A protein and the small-molecule ligand that binds it are described below.
Small molecule (SMILES): O=C(CO)[C@@H](O)[C@H](O)[C@H](O)COP(=O)(O)O

Binding-site contacts:
Ligand atom C4 contacts residue PHE205 of chain 1.B at 3.7 Å (hydrophobic).
Ligand atom C2 contacts residue LYS159 of chain 1.B at 1.3 Å.
Ligand atom O3P contacts residue ARG208 of chain 1.B at 2.7 Å (salt-bridge).
Ligand atom O4 contacts residue PHE205 of chain 1.B at 3.9 Å.
Ligand atom C4 contacts residue ASN60 of chain 1.B at 3.4 Å.
Ligand atom O4 contacts residue LYS159 of chain 1.B at 3.7 Å.
Ligand atom O3 contacts residue LEU63 of chain 1.B at 3.9 Å.
Ligand atom C1 contacts residue LYS159 of chain 1.B at 2.5 Å.
Ligand atom O2P contacts residue ARG256 of chain 1.B at 3.3 Å (salt-bridge).
Ligand atom C1 contacts residue THR183 of chain 1.B at 3.6 Å.
Ligand atom C3 contacts residue LYS159 of chain 1.B at 2.4 Å.
Ligand atom P contacts residue ARG208 of chain 1.B at 3.7 Å.
Ligand atom O3 contacts residue ASP42 of chain 1.B at 2.6 Å (salt-bridge).
Ligand atom C5 contacts residue ASP42 of chain 1.B at 3.2 Å.
Ligand atom O5 contacts residue SER254 of chain 1.B at 3.3 Å (h-bond).
Ligand atom O3P contacts residue ARG256 of chain 1.B at 3.5 Å (salt-bridge).
Ligand atom O6 contacts residue SER254 of chain 1.B at 3.7 Å.
Ligand atom C4 contacts residue LYS159 of chain 1.B at 3.5 Å.
Ligand atom O3 contacts residue THR58 of chain 1.B at 3.8 Å.
Ligand atom O4 contacts residue PHE330 of chain 1.B at 3.8 Å.
Ligand atom P contacts residue SER254 of chain 1.B at 3.7 Å.
Ligand atom C5 contacts residue ASN60 of chain 1.B at 3.5 Å.
Ligand atom O1 contacts residue LYS159 of chain 1.B at 2.9 Å.
Ligand atom O1 contacts residue SER203 of chain 1.B at 2.8 Å (h-bond).
Ligand atom O1P contacts residue ARG208 of chain 1.B at 2.9 Å (salt-bridge).
Ligand atom O5 contacts residue ALA253 of chain 1.B at 3.6 Å.
Ligand atom O4 contacts residue ASN60 of chain 1.B at 2.4 Å (h-bond).
Ligand atom O1 contacts residue THR58 of chain 1.B at 3.6 Å.
Ligand atom C1 contacts residue SER203 of chain 1.B at 3.4 Å.
Ligand atom O3 contacts residue THR59 of chain 1.B at 3.7 Å.
Ligand atom O3 contacts residue ASN60 of chain 1.B at 3.3 Å (h-bond).
Ligand atom O3 contacts residue LYS159 of chain 1.B at 2.6 Å (salt-bridge).
Ligand atom C3 contacts residue ASP42 of chain 1.B at 3.3 Å.
Ligand atom C3 contacts residue ASN60 of chain 1.B at 3.9 Å.
Ligand atom O3P contacts residue SER254 of chain 1.B at 2.7 Å (h-bond).
Ligand atom C6 contacts residue SER254 of chain 1.B at 3.9 Å.
Ligand atom O1 contacts residue MET251 of chain 1.B at 3.4 Å.
Ligand atom O5 contacts residue ASP42 of chain 1.B at 2.6 Å (salt-bridge).
Ligand atom O1 contacts residue ASN181 of chain 1.B at 3.1 Å (h-bond).
Ligand atom C6 contacts residue PHE205 of chain 1.B at 3.5 Å (hydrophobic).

Sequence of chain 1.B:
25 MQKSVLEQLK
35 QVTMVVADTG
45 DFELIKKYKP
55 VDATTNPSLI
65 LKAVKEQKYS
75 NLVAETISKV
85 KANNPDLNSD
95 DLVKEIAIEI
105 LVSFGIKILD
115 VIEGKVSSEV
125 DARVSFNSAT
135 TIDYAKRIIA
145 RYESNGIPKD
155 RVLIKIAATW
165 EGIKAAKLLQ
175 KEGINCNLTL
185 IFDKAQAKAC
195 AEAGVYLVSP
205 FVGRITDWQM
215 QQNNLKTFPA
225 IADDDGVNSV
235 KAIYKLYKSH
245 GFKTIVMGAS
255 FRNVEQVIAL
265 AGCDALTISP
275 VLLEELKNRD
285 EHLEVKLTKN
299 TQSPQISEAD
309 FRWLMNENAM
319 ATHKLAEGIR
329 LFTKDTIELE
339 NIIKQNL